A protein and the small-molecule ligand that binds it are described below.
Small molecule (SMILES): CC(=O)N[C@@H]1[C@@H](O)[C@H](O)[C@@H](CO)O[C@H]1O

Sequence of chain 1.A:
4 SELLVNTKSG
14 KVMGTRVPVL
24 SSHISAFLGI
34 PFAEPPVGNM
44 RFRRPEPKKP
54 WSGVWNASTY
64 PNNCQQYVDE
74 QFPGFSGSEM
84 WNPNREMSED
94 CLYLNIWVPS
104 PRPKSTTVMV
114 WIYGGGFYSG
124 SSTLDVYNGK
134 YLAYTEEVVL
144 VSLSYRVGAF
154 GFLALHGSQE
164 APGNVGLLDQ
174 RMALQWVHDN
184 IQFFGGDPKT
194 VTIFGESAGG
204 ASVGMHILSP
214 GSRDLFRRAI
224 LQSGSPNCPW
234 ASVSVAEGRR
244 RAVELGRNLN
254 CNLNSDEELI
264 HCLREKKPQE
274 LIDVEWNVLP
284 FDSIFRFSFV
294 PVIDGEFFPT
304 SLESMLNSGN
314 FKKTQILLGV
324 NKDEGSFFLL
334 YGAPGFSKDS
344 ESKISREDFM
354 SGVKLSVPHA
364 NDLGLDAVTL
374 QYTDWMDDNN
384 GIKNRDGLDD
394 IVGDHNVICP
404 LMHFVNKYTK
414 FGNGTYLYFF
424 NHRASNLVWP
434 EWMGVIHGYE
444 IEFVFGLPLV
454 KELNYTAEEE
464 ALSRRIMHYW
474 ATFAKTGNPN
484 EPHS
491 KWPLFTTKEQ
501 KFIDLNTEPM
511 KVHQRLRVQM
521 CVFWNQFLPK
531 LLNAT

Binding-site contacts:
Ligand atom O6 contacts residue MET16 of chain 1.A at 3.9 Å.
Ligand atom C6 contacts residue MET16 of chain 1.A at 4.0 Å (hydrophobic).
Ligand atom O7 contacts residue ASN59 of chain 1.A at 4.5 Å.
Ligand atom C3 contacts residue ASN59 of chain 1.A at 3.9 Å.
Ligand atom C1 contacts residue ASN59 of chain 1.A at 1.5 Å.
Ligand atom C7 contacts residue ASN59 of chain 1.A at 4.1 Å.
Ligand atom C7 contacts residue THR62 of chain 1.A at 4.5 Å.
Ligand atom C2 contacts residue ASN59 of chain 1.A at 2.5 Å.
Ligand atom N2 contacts residue ASN59 of chain 1.A at 3.0 Å (h-bond).
Ligand atom O5 contacts residue ASN59 of chain 1.A at 2.4 Å (h-bond).
Ligand atom C5 contacts residue ASN59 of chain 1.A at 3.7 Å.
Ligand atom C1 contacts residue SER61 of chain 1.A at 3.7 Å.
Ligand atom C4 contacts residue ASN59 of chain 1.A at 4.3 Å.
Ligand atom O5 contacts residue MET16 of chain 1.A at 4.1 Å.
Ligand atom C2 contacts residue SER61 of chain 1.A at 3.4 Å.
Ligand atom O5 contacts residue SER61 of chain 1.A at 4.0 Å.
Ligand atom N2 contacts residue SER61 of chain 1.A at 3.9 Å.
Ligand atom N2 contacts residue THR62 of chain 1.A at 3.8 Å.